Sequence of chain 1.B:
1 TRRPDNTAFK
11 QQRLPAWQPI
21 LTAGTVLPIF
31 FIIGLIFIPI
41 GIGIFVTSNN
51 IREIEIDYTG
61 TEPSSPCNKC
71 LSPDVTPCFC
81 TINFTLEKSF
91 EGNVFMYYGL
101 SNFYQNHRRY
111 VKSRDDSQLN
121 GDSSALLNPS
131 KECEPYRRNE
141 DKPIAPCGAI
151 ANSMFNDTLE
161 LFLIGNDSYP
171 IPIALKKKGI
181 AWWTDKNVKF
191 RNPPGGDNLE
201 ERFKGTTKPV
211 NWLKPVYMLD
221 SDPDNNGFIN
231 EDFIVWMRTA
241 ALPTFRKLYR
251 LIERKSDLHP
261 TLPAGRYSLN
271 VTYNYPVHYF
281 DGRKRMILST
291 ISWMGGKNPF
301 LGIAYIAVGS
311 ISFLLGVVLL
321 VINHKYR

Binding-site contacts:
Ligand atom C1 contacts residue ASN83 of chain 1.B at 1.4 Å.
Ligand atom O7 contacts residue THR81 of chain 1.B at 2.6 Å (h-bond).
Ligand atom C7 contacts residue THR81 of chain 1.B at 3.7 Å.
Ligand atom N2 contacts residue THR81 of chain 1.B at 4.2 Å.
Ligand atom C2 contacts residue ASN83 of chain 1.B at 2.5 Å.
Ligand atom C5 contacts residue ASN83 of chain 1.B at 3.7 Å.
Ligand atom C7 contacts residue PRO66 of chain 1.B at 4.2 Å (hydrophobic).
Ligand atom O7 contacts residue ASN83 of chain 1.B at 4.2 Å.
Ligand atom C7 contacts residue ASN83 of chain 1.B at 3.3 Å.
Ligand atom C3 contacts residue ASN83 of chain 1.B at 3.8 Å.
Ligand atom C4 contacts residue ASN83 of chain 1.B at 4.2 Å.
Ligand atom O7 contacts residue ILE82 of chain 1.B at 4.2 Å.
Ligand atom N2 contacts residue ASN83 of chain 1.B at 2.9 Å (h-bond).
Ligand atom C8 contacts residue ASN83 of chain 1.B at 3.3 Å.
Ligand atom O5 contacts residue ASN83 of chain 1.B at 2.4 Å (h-bond).
Ligand atom O7 contacts residue PRO66 of chain 1.B at 3.2 Å.

A small-molecule ligand and the protein it binds are described below.
Small molecule (SMILES): CC(=O)N[C@@H]1[C@@H](O)[C@H](O)[C@@H](CO)O[C@H]1O